Sequence of chain 1.A:
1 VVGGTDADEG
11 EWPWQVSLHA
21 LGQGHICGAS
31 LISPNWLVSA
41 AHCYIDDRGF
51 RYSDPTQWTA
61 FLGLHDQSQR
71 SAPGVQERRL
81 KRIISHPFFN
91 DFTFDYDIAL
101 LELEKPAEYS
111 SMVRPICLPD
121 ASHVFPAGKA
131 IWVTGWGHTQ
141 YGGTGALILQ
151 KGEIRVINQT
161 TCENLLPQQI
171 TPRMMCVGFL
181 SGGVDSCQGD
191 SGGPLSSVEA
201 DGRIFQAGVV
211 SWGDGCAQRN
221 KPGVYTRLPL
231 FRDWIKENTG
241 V

Binding-site contacts:
Ligand atom O1 contacts residue SER191 of chain 1.A at 3.0 Å (h-bond).
Ligand atom C12 contacts residue GLN188 of chain 1.A at 3.6 Å.
Ligand atom N5 contacts residue CYS216 of chain 1.A at 3.6 Å.
Ligand atom C13 contacts residue TRP212 of chain 1.A at 3.4 Å (hydrophobic).
Ligand atom O4 contacts residue SER191 of chain 1.A at 3.1 Å (h-bond).
Ligand atom C16 contacts residue TRP212 of chain 1.A at 3.7 Å (hydrophobic).
Ligand atom N2 contacts residue HIS42 of chain 1.A at 3.1 Å (h-bond).
Ligand atom S1 contacts residue SER191 of chain 1.A at 3.4 Å (h-bond).
Ligand atom C6 contacts residue GLN188 of chain 1.A at 3.7 Å.
Ligand atom N5 contacts residue GLY215 of chain 1.A at 2.9 Å (h-bond).
Ligand atom O3 contacts residue GLN188 of chain 1.A at 3.1 Å.
Ligand atom N4 contacts residue TRP212 of chain 1.A at 3.3 Å.
Ligand atom C10 contacts residue GLY213 of chain 1.A at 3.6 Å.
Ligand atom C8 contacts residue SER191 of chain 1.A at 3.4 Å.
Ligand atom N6 contacts residue GLY223 of chain 1.A at 3.2 Å.
Ligand atom O4 contacts residue GLY189 of chain 1.A at 2.8 Å (h-bond).
Ligand atom C16 contacts residue PHE94 of chain 1.A at 3.6 Å (hydrophobic).
Ligand atom O1 contacts residue GLN188 of chain 1.A at 3.7 Å.
Ligand atom C6 contacts residue SER191 of chain 1.A at 3.6 Å.
Ligand atom C17 contacts residue PHE94 of chain 1.A at 3.4 Å (hydrophobic).
Ligand atom C11 contacts residue GLY213 of chain 1.A at 3.6 Å.
Ligand atom C25 contacts residue SER186 of chain 1.A at 3.0 Å.
Ligand atom N2 contacts residue SER191 of chain 1.A at 3.3 Å (h-bond).
Ligand atom N3 contacts residue THR93 of chain 1.A at 3.5 Å (h-bond).
Ligand atom C11 contacts residue GLY215 of chain 1.A at 3.4 Å.
Ligand atom N5 contacts residue ASP185 of chain 1.A at 2.8 Å (salt-bridge).
Ligand atom C9 contacts residue TRP212 of chain 1.A at 3.6 Å (hydrophobic).
Ligand atom N6 contacts residue ASP185 of chain 1.A at 2.8 Å (salt-bridge).
Ligand atom C14 contacts residue TRP212 of chain 1.A at 3.0 Å (hydrophobic).
Ligand atom C17 contacts residue TRP212 of chain 1.A at 3.3 Å (hydrophobic).
Ligand atom C25 contacts residue ASP185 of chain 1.A at 3.5 Å.
Ligand atom N3 contacts residue PHE92 of chain 1.A at 2.8 Å (h-bond).
Ligand atom C10 contacts residue SER186 of chain 1.A at 3.6 Å.
Ligand atom C15 contacts residue TRP212 of chain 1.A at 3.5 Å (hydrophobic).
Ligand atom N4 contacts residue GLN169 of chain 1.A at 3.6 Å (h-bond).
Ligand atom N6 contacts residue SER186 of chain 1.A at 3.0 Å (h-bond).
Ligand atom N5 contacts residue SER186 of chain 1.A at 3.2 Å (h-bond).
Ligand atom S1 contacts residue HIS42 of chain 1.A at 3.7 Å.
Ligand atom C7 contacts residue TRP212 of chain 1.A at 3.4 Å (hydrophobic).
Ligand atom C13 contacts residue GLY213 of chain 1.A at 3.6 Å.

A small-molecule ligand and the protein it binds are described below.
Small molecule (SMILES): [H]/N=C(/N)c1ccc(Oc2ccc(NS(=O)(=O)c3ccc(F)cc3)c(Oc3ccc(/C(N)=N\[H])cc3)n2)cc1